Sequence of chain 1.D:
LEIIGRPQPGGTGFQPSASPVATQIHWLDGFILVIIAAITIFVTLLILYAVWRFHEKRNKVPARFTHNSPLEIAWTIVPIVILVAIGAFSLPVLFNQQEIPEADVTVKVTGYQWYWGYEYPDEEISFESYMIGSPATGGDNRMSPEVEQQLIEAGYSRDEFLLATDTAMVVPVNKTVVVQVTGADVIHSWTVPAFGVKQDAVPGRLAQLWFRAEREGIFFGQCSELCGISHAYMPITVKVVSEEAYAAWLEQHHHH

Binding-site contacts:
Ligand atom O61 contacts residue LEU95 of chain 1.D at 4.3 Å.
Ligand atom C7 contacts residue GLU103 of chain 1.D at 3.5 Å.
Ligand atom O7 contacts residue PHE99 of chain 1.D at 3.9 Å.
Ligand atom C2 contacts residue PHE99 of chain 1.D at 4.1 Å (hydrophobic).
Ligand atom C57 contacts residue PRO96 of chain 1.D at 4.1 Å (hydrophobic).
Ligand atom O3 contacts residue PHE99 of chain 1.D at 4.3 Å.
Ligand atom C9 contacts residue PHE99 of chain 1.D at 4.3 Å (hydrophobic).
Ligand atom C6 contacts residue PHE99 of chain 1.D at 4.3 Å (hydrophobic).
Ligand atom C11 contacts residue PRO96 of chain 1.D at 4.3 Å (hydrophobic).
Ligand atom O2 contacts residue ASN100 of chain 1.D at 3.7 Å.
Ligand atom O2 contacts residue PRO96 of chain 1.D at 4.4 Å.
Ligand atom O2 contacts residue PHE99 of chain 1.D at 3.7 Å.
Ligand atom C7 contacts residue PHE99 of chain 1.D at 4.2 Å (hydrophobic).
Ligand atom C8 contacts residue GLU103 of chain 1.D at 4.1 Å.
Ligand atom O6 contacts residue ASN100 of chain 1.D at 4.4 Å.
Ligand atom O6 contacts residue PRO96 of chain 1.D at 3.3 Å (h-bond).
Ligand atom O61 contacts residue PRO96 of chain 1.D at 3.3 Å.
Ligand atom O3 contacts residue GLU103 of chain 1.D at 4.2 Å.
Ligand atom C8 contacts residue PHE99 of chain 1.D at 4.3 Å (hydrophobic).
Ligand atom O4 contacts residue GLU103 of chain 1.D at 2.8 Å (salt-bridge).
Ligand atom O2 contacts residue GLU103 of chain 1.D at 3.5 Å (salt-bridge).
Ligand atom C4 contacts residue PHE99 of chain 1.D at 4.5 Å (hydrophobic).

A small-molecule ligand and the protein it binds are described below.
Small molecule (SMILES): CCCCCCCCCCO[C@@H]1O[C@H](CO)[C@@H](O[C@H]2O[C@H](CO)[C@@H](O)[C@H](O)[C@H]2O)[C@H](O)[C@H]1O